Sequence of chain 2.A:
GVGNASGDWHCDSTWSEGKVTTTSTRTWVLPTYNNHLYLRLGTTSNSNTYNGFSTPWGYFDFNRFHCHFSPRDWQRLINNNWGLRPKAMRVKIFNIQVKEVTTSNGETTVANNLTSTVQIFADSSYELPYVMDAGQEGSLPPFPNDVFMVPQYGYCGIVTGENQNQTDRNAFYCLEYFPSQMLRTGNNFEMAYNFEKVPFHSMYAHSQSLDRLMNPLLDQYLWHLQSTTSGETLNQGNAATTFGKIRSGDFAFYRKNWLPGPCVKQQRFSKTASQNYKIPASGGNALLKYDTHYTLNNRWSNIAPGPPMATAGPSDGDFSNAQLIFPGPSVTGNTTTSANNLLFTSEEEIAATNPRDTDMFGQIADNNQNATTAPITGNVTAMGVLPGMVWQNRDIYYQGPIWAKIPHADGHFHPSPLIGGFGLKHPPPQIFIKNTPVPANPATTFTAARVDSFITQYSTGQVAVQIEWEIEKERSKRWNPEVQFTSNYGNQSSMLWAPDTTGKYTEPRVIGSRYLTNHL

A small-molecule ligand and the protein it binds are described below.
Small molecule (SMILES): Nc1ncnc2c1ncn2[C@H]1C[C@H](O)[C@@H](COP(=O)(O)O)O1

Binding-site contacts:
Ligand atom N7 contacts residue SER629 of chain 42.A at 3.1 Å (h-bond).
Ligand atom N1 contacts residue VAL411 of chain 42.A at 4.3 Å.
Ligand atom P contacts residue HIS625 of chain 2.A at 3.9 Å.
Ligand atom N7 contacts residue ASN606 of chain 42.A at 4.2 Å.
Ligand atom N1 contacts residue GLY636 of chain 42.A at 2.9 Å (h-bond).
Ligand atom N6 contacts residue GLY634 of chain 42.A at 3.8 Å.
Ligand atom C2 contacts residue GLY636 of chain 42.A at 3.2 Å.
Ligand atom O3' contacts residue PRO628 of chain 42.A at 4.1 Å.
Ligand atom N7 contacts residue HIS627 of chain 42.A at 4.1 Å.
Ligand atom C2' contacts residue HIS627 of chain 42.A at 3.2 Å.
Ligand atom C3' contacts residue HIS627 of chain 42.A at 4.3 Å.
Ligand atom C1' contacts residue PRO628 of chain 42.A at 3.9 Å (hydrophobic).
Ligand atom N6 contacts residue PHE635 of chain 42.A at 3.7 Å.
Ligand atom N7 contacts residue PRO412 of chain 42.A at 4.3 Å.
Ligand atom N9 contacts residue PRO628 of chain 42.A at 3.7 Å.
Ligand atom N1 contacts residue PRO628 of chain 42.A at 3.2 Å (h-bond).
Ligand atom C5 contacts residue PRO412 of chain 42.A at 4.2 Å (hydrophobic).
Ligand atom N6 contacts residue PRO628 of chain 42.A at 3.4 Å (h-bond).
Ligand atom N9 contacts residue PRO412 of chain 42.A at 4.2 Å.
Ligand atom N6 contacts residue GLY636 of chain 42.A at 3.2 Å (h-bond).
Ligand atom C8 contacts residue SER629 of chain 42.A at 4.2 Å.
Ligand atom C6 contacts residue SER629 of chain 42.A at 3.5 Å.
Ligand atom C5 contacts residue PRO628 of chain 42.A at 2.7 Å (hydrophobic).
Ligand atom C6 contacts residue PRO412 of chain 42.A at 4.3 Å (hydrophobic).
Ligand atom C4 contacts residue PRO412 of chain 42.A at 4.1 Å (hydrophobic).
Ligand atom N7 contacts residue PRO628 of chain 42.A at 3.3 Å (h-bond).
Ligand atom C8 contacts residue PRO412 of chain 42.A at 4.3 Å (hydrophobic).
Ligand atom C5 contacts residue SER629 of chain 42.A at 3.5 Å.
Ligand atom C6 contacts residue GLY636 of chain 42.A at 3.6 Å.
Ligand atom C8 contacts residue PRO628 of chain 42.A at 3.8 Å (hydrophobic).
Ligand atom O2P contacts residue ASP623 of chain 2.A at 3.2 Å (salt-bridge).
Ligand atom C1' contacts residue HIS627 of chain 42.A at 4.3 Å.
Ligand atom C2' contacts residue PRO628 of chain 42.A at 3.6 Å (hydrophobic).
Ligand atom C4 contacts residue PRO628 of chain 42.A at 3.0 Å (hydrophobic).
Ligand atom N3 contacts residue PRO628 of chain 42.A at 3.5 Å (h-bond).
Ligand atom C2 contacts residue PRO628 of chain 42.A at 3.5 Å (hydrophobic).
Ligand atom N6 contacts residue SER629 of chain 42.A at 3.0 Å (h-bond).
Ligand atom O1P contacts residue HIS625 of chain 2.A at 2.8 Å (h-bond).
Ligand atom C6 contacts residue PRO628 of chain 42.A at 2.8 Å (hydrophobic).
Ligand atom C8 contacts residue HIS627 of chain 42.A at 3.5 Å.

Sequence of chain 42.A:
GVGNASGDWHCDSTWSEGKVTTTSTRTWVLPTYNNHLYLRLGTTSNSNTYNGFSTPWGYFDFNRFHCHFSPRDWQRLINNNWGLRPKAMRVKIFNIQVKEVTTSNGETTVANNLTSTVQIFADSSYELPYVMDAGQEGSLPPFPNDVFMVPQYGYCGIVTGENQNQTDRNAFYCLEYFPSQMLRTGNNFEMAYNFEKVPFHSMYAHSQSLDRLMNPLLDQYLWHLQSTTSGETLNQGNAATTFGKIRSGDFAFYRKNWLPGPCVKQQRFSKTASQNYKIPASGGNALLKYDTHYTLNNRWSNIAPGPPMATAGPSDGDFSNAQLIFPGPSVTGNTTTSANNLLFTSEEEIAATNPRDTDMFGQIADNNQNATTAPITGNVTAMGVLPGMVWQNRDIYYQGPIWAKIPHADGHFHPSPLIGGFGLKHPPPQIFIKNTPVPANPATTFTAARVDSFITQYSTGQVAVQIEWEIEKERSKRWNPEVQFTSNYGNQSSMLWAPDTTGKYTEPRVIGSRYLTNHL